Sequence of chain 37.C:
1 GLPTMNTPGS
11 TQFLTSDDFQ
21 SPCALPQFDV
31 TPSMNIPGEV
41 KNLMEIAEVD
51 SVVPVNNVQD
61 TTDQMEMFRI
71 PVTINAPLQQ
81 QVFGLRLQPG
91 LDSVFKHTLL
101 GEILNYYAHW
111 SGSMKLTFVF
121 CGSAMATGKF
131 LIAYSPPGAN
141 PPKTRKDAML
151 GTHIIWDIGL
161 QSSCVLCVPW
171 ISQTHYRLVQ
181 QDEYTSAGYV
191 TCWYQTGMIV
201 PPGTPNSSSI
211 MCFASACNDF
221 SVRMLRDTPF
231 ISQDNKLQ

Sequence of chain 38.C:
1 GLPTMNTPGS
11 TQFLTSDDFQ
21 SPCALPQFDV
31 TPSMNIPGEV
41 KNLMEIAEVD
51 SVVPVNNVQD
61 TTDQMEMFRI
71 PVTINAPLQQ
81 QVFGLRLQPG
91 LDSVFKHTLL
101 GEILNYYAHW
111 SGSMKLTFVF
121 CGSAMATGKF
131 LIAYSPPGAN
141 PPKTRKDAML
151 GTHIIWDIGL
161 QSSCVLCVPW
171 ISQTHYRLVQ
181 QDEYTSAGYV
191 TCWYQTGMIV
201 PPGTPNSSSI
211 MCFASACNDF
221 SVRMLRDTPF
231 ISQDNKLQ

Sequence of chain 37.A:
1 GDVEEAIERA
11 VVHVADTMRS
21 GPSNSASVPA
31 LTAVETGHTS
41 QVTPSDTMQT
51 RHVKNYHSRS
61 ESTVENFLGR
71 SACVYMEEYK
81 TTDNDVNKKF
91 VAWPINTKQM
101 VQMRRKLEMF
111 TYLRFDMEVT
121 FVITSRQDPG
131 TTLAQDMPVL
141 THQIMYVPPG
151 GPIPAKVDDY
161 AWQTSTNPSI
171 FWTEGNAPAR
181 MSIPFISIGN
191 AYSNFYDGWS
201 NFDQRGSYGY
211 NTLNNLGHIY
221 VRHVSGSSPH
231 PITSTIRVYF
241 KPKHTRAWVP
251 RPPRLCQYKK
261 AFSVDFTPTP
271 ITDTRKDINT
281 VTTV

Binding-site contacts:
Ligand atom C4B contacts residue TYR146 of chain 37.A at 3.7 Å (hydrophobic).
Ligand atom C4C contacts residue MET117 of chain 37.A at 3.9 Å (hydrophobic).
Ligand atom C5B contacts residue TYR146 of chain 37.A at 3.4 Å (hydrophobic).
Ligand atom C31 contacts residue ASN214 of chain 37.A at 3.3 Å.
Ligand atom C3C contacts residue LEU216 of chain 37.A at 3.7 Å (hydrophobic).
Ligand atom N3A contacts residue TYR146 of chain 37.A at 4.0 Å.
Ligand atom C1B contacts residue ILE183 of chain 37.A at 4.0 Å (hydrophobic).
Ligand atom C5B contacts residue ILE183 of chain 37.A at 3.7 Å (hydrophobic).
Ligand atom N2 contacts residue W711 of chain 37.F at 2.9 Å.
Ligand atom C6B contacts residue ILE183 of chain 37.A at 3.6 Å (hydrophobic).
Ligand atom C2B contacts residue ILE219 of chain 37.A at 3.8 Å (hydrophobic).
Ligand atom C4A contacts residue LEU14 of chain 38.C at 4.0 Å (hydrophobic).
Ligand atom O1 contacts residue W711 of chain 37.F at 3.7 Å.
Ligand atom C4A contacts residue MET181 of chain 37.A at 3.6 Å (hydrophobic).
Ligand atom N3A contacts residue ALA24 of chain 37.C at 3.8 Å.
Ligand atom C6C contacts residue ILE186 of chain 37.A at 3.9 Å (hydrophobic).
Ligand atom C5A contacts residue PRO168 of chain 37.A at 4.0 Å (hydrophobic).
Ligand atom C4B contacts residue ILE183 of chain 37.A at 4.0 Å (hydrophobic).
Ligand atom C4 contacts residue TYR192 of chain 37.A at 3.5 Å (hydrophobic).
Ligand atom C5A contacts residue ILE144 of chain 37.A at 3.7 Å (hydrophobic).
Ligand atom C31 contacts residue W711 of chain 37.F at 3.0 Å.
Ligand atom C6B contacts residue TYR146 of chain 37.A at 3.8 Å (hydrophobic).
Ligand atom C2A contacts residue TYR146 of chain 37.A at 3.7 Å (hydrophobic).
Ligand atom C4A contacts residue ALA24 of chain 37.C at 4.0 Å (hydrophobic).
Ligand atom C3C contacts residue TYR192 of chain 37.A at 4.0 Å (hydrophobic).
Ligand atom C3B contacts residue ILE219 of chain 37.A at 3.8 Å (hydrophobic).
Ligand atom N3A contacts residue MET181 of chain 37.A at 3.3 Å.
Ligand atom O1B contacts residue ILE95 of chain 37.A at 3.6 Å.
Ligand atom C1C contacts residue PHE115 of chain 37.A at 3.9 Å (hydrophobic).
Ligand atom O1 contacts residue THR97 of chain 37.A at 3.4 Å (h-bond).
Ligand atom C2C contacts residue LEU216 of chain 37.A at 3.7 Å (hydrophobic).
Ligand atom C2C contacts residue THR97 of chain 37.A at 3.9 Å.
Ligand atom N2 contacts residue THR97 of chain 37.A at 3.7 Å.
Ligand atom C5A contacts residue ILE170 of chain 37.A at 3.8 Å (hydrophobic).
Ligand atom C3 contacts residue W711 of chain 37.F at 3.2 Å.
Ligand atom C2A contacts residue MET181 of chain 37.A at 3.7 Å (hydrophobic).
Ligand atom O1A contacts residue PHE121 of chain 37.A at 4.0 Å.
Ligand atom C4A contacts residue ILE170 of chain 37.A at 3.9 Å (hydrophobic).
Ligand atom C31 contacts residue LEU216 of chain 37.A at 3.4 Å (hydrophobic).
Ligand atom C1C contacts residue THR97 of chain 37.A at 3.9 Å.

A small-molecule ligand and the protein it binds are described below.
Small molecule (SMILES): Cc1cc(CCCCCCCOc2ccc(C3=NCCO3)cc2)on1